A small-molecule ligand and the protein it binds are described below.
Small molecule (SMILES): Nc1nc(N)n(-c2ccccc2)n1

Sequence of chain 1.A:
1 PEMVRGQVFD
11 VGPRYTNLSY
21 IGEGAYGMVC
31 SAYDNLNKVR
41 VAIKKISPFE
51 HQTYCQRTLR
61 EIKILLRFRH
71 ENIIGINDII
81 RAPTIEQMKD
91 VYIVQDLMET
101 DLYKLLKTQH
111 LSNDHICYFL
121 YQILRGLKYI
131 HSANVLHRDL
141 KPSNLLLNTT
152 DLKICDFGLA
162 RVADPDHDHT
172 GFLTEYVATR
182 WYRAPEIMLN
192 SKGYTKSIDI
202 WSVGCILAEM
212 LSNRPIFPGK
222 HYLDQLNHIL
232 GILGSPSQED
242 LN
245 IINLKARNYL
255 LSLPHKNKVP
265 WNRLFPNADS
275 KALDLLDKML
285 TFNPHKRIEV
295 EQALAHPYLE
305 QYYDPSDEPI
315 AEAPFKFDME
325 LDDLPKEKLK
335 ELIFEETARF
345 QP

Binding-site contacts:
Ligand atom NAH contacts residue MET98 of chain 1.A at 3.0 Å (h-bond).
Ligand atom CAJ contacts residue ASP96 of chain 1.A at 3.6 Å.
Ligand atom CAG contacts residue LEU146 of chain 1.A at 4.4 Å (hydrophobic).
Ligand atom CAF contacts residue VAL29 of chain 1.A at 3.8 Å (hydrophobic).
Ligand atom CAL contacts residue LEU97 of chain 1.A at 4.4 Å (hydrophobic).
Ligand atom CAJ contacts residue LEU146 of chain 1.A at 3.8 Å (hydrophobic).
Ligand atom CAD contacts residue VAL29 of chain 1.A at 4.0 Å (hydrophobic).
Ligand atom CAL contacts residue MET98 of chain 1.A at 3.9 Å (hydrophobic).
Ligand atom CAC contacts residue GLY24 of chain 1.A at 4.2 Å.
Ligand atom NAB contacts residue LEU97 of chain 1.A at 4.1 Å.
Ligand atom NAI contacts residue LEU146 of chain 1.A at 3.9 Å.
Ligand atom CAC contacts residue VAL29 of chain 1.A at 4.2 Å (hydrophobic).
Ligand atom NAH contacts residue LEU146 of chain 1.A at 4.4 Å.
Ligand atom NAA contacts residue MET98 of chain 1.A at 4.2 Å.
Ligand atom CAJ contacts residue ALA42 of chain 1.A at 3.7 Å (hydrophobic).
Ligand atom CAD contacts residue ILE21 of chain 1.A at 3.9 Å (hydrophobic).
Ligand atom NAA contacts residue GLN95 of chain 1.A at 3.5 Å (h-bond).
Ligand atom CAK contacts residue LYS44 of chain 1.A at 4.2 Å.
Ligand atom NAM contacts residue LEU146 of chain 1.A at 4.4 Å.
Ligand atom CAK contacts residue VAL29 of chain 1.A at 4.4 Å (hydrophobic).
Ligand atom CAF contacts residue ILE21 of chain 1.A at 3.8 Å (hydrophobic).
Ligand atom CAJ contacts residue GLN95 of chain 1.A at 4.3 Å.
Ligand atom NAB contacts residue MET98 of chain 1.A at 3.2 Å (h-bond).
Ligand atom NAH contacts residue ALA42 of chain 1.A at 3.8 Å.
Ligand atom CAG contacts residue LYS44 of chain 1.A at 3.7 Å.
Ligand atom NAA contacts residue LEU146 of chain 1.A at 3.8 Å.
Ligand atom NAH contacts residue LEU97 of chain 1.A at 3.9 Å.
Ligand atom CAJ contacts residue LYS44 of chain 1.A at 4.1 Å.
Ligand atom NAI contacts residue GLN95 of chain 1.A at 4.3 Å.
Ligand atom CAJ contacts residue MET98 of chain 1.A at 4.0 Å (hydrophobic).
Ligand atom NAA contacts residue ALA42 of chain 1.A at 3.9 Å.
Ligand atom NAI contacts residue ALA42 of chain 1.A at 4.2 Å.
Ligand atom NAI contacts residue LYS44 of chain 1.A at 3.3 Å (salt-bridge).
Ligand atom NAM contacts residue LYS44 of chain 1.A at 4.1 Å.
Ligand atom NAA contacts residue LYS44 of chain 1.A at 4.2 Å.
Ligand atom NAH contacts residue ASP96 of chain 1.A at 3.7 Å.
Ligand atom NAA contacts residue ILE74 of chain 1.A at 4.0 Å.
Ligand atom NAA contacts residue ASP96 of chain 1.A at 2.8 Å (salt-bridge).
Ligand atom NAM contacts residue ALA42 of chain 1.A at 4.5 Å.
Ligand atom CAL contacts residue ALA42 of chain 1.A at 4.2 Å (hydrophobic).